Binding-site contacts:
Ligand atom C3 contacts residue TRP63 of chain 2.A at 3.6 Å (hydrophobic).
Ligand atom C2 contacts residue TRP231 of chain 2.A at 4.0 Å (hydrophobic).
Ligand atom O2 contacts residue ASP66 of chain 2.A at 2.6 Å (salt-bridge).
Ligand atom O2 contacts residue ALA64 of chain 2.A at 3.5 Å.
Ligand atom C2 contacts residue TRP63 of chain 2.A at 4.0 Å (hydrophobic).
Ligand atom C4 contacts residue TYR156 of chain 2.A at 4.0 Å (hydrophobic).
Ligand atom O3 contacts residue TRP341 of chain 2.A at 3.8 Å.
Ligand atom O3 contacts residue ALA64 of chain 2.A at 3.3 Å.
Ligand atom C6 contacts residue PRO155 of chain 2.A at 3.7 Å (hydrophobic).
Ligand atom O6 contacts residue GLU154 of chain 2.A at 2.7 Å (salt-bridge).
Ligand atom O6 contacts residue PRO155 of chain 2.A at 3.3 Å.
Ligand atom O5 contacts residue TYR156 of chain 2.A at 3.3 Å.
Ligand atom C2 contacts residue GLU112 of chain 2.A at 3.5 Å.
Ligand atom O2 contacts residue TRP63 of chain 2.A at 3.2 Å (h-bond).
Ligand atom C4 contacts residue TRP341 of chain 2.A at 3.5 Å (hydrophobic).
Ligand atom C6 contacts residue GLU154 of chain 2.A at 3.4 Å.
Ligand atom O4 contacts residue ARG67 of chain 2.A at 2.9 Å (salt-bridge).
Ligand atom O1 contacts residue LYS16 of chain 2.A at 3.7 Å.
Ligand atom O3 contacts residue ARG67 of chain 2.A at 3.0 Å (salt-bridge).
Ligand atom C1 contacts residue LYS16 of chain 2.A at 3.8 Å.
Ligand atom O2 contacts residue MET331 of chain 2.A at 4.0 Å.
Ligand atom O6 contacts residue TYR156 of chain 2.A at 3.0 Å (h-bond).
Ligand atom O1 contacts residue ASP15 of chain 2.A at 3.3 Å (salt-bridge).
Ligand atom C1 contacts residue ASP15 of chain 2.A at 3.8 Å.
Ligand atom O3 contacts residue GLU112 of chain 2.A at 3.8 Å.
Ligand atom C6 contacts residue TYR156 of chain 2.A at 3.8 Å (hydrophobic).
Ligand atom C6 contacts residue TRP341 of chain 2.A at 3.6 Å (hydrophobic).
Ligand atom O2 contacts residue LYS16 of chain 2.A at 2.7 Å (salt-bridge).
Ligand atom O4 contacts residue TRP341 of chain 2.A at 3.9 Å.
Ligand atom O1 contacts residue ASN13 of chain 2.A at 3.3 Å (h-bond).
Ligand atom O2 contacts residue GLU112 of chain 2.A at 2.7 Å (salt-bridge).
Ligand atom O3 contacts residue TRP63 of chain 2.A at 3.4 Å (h-bond).
Ligand atom C3 contacts residue ASP66 of chain 2.A at 3.6 Å.
Ligand atom C2 contacts residue TRP341 of chain 2.A at 4.0 Å (hydrophobic).
Ligand atom C1 contacts residue TRP231 of chain 2.A at 3.8 Å (hydrophobic).
Ligand atom C2 contacts residue ASP66 of chain 2.A at 3.4 Å.
Ligand atom C1 contacts residue TYR156 of chain 2.A at 3.6 Å (hydrophobic).
Ligand atom C2 contacts residue LYS16 of chain 2.A at 3.7 Å.
Ligand atom O3 contacts residue ASP66 of chain 2.A at 2.6 Å (salt-bridge).
Ligand atom O6 contacts residue PHE157 of chain 2.A at 3.8 Å.

Sequence of chain 2.A:
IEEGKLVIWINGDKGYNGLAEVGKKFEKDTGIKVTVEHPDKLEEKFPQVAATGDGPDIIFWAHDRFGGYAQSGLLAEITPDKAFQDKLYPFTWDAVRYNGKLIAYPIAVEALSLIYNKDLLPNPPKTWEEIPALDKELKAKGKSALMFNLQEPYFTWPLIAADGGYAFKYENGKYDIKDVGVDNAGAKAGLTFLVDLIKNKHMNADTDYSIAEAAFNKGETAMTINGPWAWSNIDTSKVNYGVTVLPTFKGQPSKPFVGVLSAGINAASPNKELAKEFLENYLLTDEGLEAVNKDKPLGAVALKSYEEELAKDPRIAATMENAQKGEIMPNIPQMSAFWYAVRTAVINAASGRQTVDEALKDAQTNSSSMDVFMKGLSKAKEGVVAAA

This small molecule binds to this protein.
Small molecule (SMILES): OC[C@H]1O[C@H](O[C@H]2[C@H](O)[C@@H](O)[C@@H](O)O[C@@H]2CO)[C@H](O)[C@@H](O)[C@@H]1O